Sequence of chain 1.A:
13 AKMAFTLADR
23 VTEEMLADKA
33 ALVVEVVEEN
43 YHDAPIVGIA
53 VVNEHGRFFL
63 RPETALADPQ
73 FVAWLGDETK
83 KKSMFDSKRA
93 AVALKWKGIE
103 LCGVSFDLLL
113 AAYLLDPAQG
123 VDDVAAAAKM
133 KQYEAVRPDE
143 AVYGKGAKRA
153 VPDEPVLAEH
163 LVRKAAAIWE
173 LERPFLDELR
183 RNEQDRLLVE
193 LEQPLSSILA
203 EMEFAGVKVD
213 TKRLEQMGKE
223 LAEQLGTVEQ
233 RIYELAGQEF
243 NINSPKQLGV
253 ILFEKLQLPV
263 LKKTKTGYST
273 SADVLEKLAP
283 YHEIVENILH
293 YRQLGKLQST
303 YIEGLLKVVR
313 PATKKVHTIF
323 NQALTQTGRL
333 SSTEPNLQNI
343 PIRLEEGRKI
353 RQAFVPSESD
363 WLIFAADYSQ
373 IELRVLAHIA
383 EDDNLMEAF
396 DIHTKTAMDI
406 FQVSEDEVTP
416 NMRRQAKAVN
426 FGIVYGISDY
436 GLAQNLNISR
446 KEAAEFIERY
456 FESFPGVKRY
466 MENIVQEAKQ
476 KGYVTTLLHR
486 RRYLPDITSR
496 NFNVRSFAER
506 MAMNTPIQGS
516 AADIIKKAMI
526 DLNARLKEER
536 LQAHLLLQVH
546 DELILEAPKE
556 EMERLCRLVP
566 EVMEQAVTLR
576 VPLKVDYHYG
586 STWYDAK

A protein and the small-molecule ligand that binds it are described below.
Small molecule (SMILES): Nc1ccn([C@H]2CC[C@@H](CO[P](=O)(O)O[P](=O)(O)OP(=O)(O)O)O2)c(=O)n1

Binding-site contacts:
Ligand atom C5 contacts residue DOC9 of chain 1.C at 3.6 Å.
Ligand atom O2B contacts residue MG1 of chain 1.I at 2.1 Å.
Ligand atom O1B contacts residue PHE426 of chain 1.A at 3.3 Å.
Ligand atom C4 contacts residue DOC9 of chain 1.C at 3.8 Å.
Ligand atom C3' contacts residue PHE426 of chain 1.A at 3.5 Å (hydrophobic).
Ligand atom O3A contacts residue MG1 of chain 1.I at 3.9 Å.
Ligand atom O3A contacts residue PHE426 of chain 1.A at 3.8 Å.
Ligand atom C6 contacts residue DOC9 of chain 1.C at 3.8 Å.
Ligand atom O3G contacts residue GLN372 of chain 1.A at 3.5 Å (h-bond).
Ligand atom O1G contacts residue LYS422 of chain 1.A at 3.1 Å (salt-bridge).
Ligand atom O3B contacts residue MG1 of chain 1.I at 3.8 Å.
Ligand atom O3B contacts residue HIS398 of chain 1.A at 3.1 Å (h-bond).
Ligand atom O1B contacts residue HIS398 of chain 1.A at 2.7 Å (h-bond).
Ligand atom O1A contacts residue LYS422 of chain 1.A at 2.8 Å (salt-bridge).
Ligand atom C4' contacts residue DOC9 of chain 1.C at 3.7 Å.
Ligand atom O2A contacts residue MG1 of chain 1.I at 2.2 Å.
Ligand atom O3G contacts residue ARG418 of chain 1.A at 3.2 Å (salt-bridge).
Ligand atom C5' contacts residue DOC9 of chain 1.C at 3.3 Å.
Ligand atom O4' contacts residue DOC9 of chain 1.C at 3.1 Å.
Ligand atom O1B contacts residue GLN372 of chain 1.A at 3.2 Å.
Ligand atom PA contacts residue MG1 of chain 1.I at 3.5 Å.
Ligand atom O2B contacts residue ASP546 of chain 1.A at 3.5 Å (salt-bridge).
Ligand atom C2' contacts residue PHE426 of chain 1.A at 3.6 Å (hydrophobic).
Ligand atom O3A contacts residue LYS422 of chain 1.A at 3.6 Å.
Ligand atom O4' contacts residue ARG331 of chain 1.A at 3.1 Å (salt-bridge).
Ligand atom O1G contacts residue ARG418 of chain 1.A at 2.8 Å (salt-bridge).
Ligand atom PG contacts residue MG1 of chain 1.I at 3.3 Å.
Ligand atom O3B contacts residue LYS422 of chain 1.A at 3.3 Å.
Ligand atom O2A contacts residue ASP546 of chain 1.A at 2.7 Å (salt-bridge).
Ligand atom PA contacts residue ASP546 of chain 1.A at 3.8 Å.
Ligand atom PB contacts residue MG1 of chain 1.I at 3.3 Å.
Ligand atom N4 contacts residue DOC9 of chain 1.C at 3.7 Å.
Ligand atom C1' contacts residue ARG331 of chain 1.A at 3.6 Å.
Ligand atom C2' contacts residue GLU374 of chain 1.A at 3.5 Å.
Ligand atom PG contacts residue ARG418 of chain 1.A at 3.8 Å.
Ligand atom PB contacts residue HIS398 of chain 1.A at 3.5 Å.
Ligand atom O2B contacts residue GLN372 of chain 1.A at 3.2 Å (h-bond).
Ligand atom O2G contacts residue MG1 of chain 1.I at 2.1 Å.
Ligand atom C5' contacts residue ASP546 of chain 1.A at 3.3 Å.
Ligand atom O5' contacts residue DOC9 of chain 1.C at 3.1 Å.